A small-molecule ligand and the protein it binds are described below.
Small molecule (SMILES): CC(=O)N[C@@H]1[C@@H](O)[C@H](O)[C@@H](CO)O[C@H]1O

Binding-site contacts:
Ligand atom C7 contacts residue ASN1071 of chain 1.A at 3.8 Å.
Ligand atom C3 contacts residue ASN1071 of chain 1.A at 3.8 Å.
Ligand atom O7 contacts residue ASN1071 of chain 1.A at 4.3 Å.
Ligand atom C5 contacts residue ASN1071 of chain 1.A at 3.7 Å.
Ligand atom N2 contacts residue ASN1071 of chain 1.A at 2.9 Å (h-bond).
Ligand atom C2 contacts residue ASN1071 of chain 1.A at 2.5 Å.
Ligand atom C1 contacts residue ASN1071 of chain 1.A at 1.4 Å.
Ligand atom O5 contacts residue ASN1071 of chain 1.A at 2.4 Å (h-bond).
Ligand atom C4 contacts residue ASN1071 of chain 1.A at 4.2 Å.
Ligand atom C8 contacts residue THR1073 of chain 1.A at 4.3 Å.

Sequence of chain 1.A:
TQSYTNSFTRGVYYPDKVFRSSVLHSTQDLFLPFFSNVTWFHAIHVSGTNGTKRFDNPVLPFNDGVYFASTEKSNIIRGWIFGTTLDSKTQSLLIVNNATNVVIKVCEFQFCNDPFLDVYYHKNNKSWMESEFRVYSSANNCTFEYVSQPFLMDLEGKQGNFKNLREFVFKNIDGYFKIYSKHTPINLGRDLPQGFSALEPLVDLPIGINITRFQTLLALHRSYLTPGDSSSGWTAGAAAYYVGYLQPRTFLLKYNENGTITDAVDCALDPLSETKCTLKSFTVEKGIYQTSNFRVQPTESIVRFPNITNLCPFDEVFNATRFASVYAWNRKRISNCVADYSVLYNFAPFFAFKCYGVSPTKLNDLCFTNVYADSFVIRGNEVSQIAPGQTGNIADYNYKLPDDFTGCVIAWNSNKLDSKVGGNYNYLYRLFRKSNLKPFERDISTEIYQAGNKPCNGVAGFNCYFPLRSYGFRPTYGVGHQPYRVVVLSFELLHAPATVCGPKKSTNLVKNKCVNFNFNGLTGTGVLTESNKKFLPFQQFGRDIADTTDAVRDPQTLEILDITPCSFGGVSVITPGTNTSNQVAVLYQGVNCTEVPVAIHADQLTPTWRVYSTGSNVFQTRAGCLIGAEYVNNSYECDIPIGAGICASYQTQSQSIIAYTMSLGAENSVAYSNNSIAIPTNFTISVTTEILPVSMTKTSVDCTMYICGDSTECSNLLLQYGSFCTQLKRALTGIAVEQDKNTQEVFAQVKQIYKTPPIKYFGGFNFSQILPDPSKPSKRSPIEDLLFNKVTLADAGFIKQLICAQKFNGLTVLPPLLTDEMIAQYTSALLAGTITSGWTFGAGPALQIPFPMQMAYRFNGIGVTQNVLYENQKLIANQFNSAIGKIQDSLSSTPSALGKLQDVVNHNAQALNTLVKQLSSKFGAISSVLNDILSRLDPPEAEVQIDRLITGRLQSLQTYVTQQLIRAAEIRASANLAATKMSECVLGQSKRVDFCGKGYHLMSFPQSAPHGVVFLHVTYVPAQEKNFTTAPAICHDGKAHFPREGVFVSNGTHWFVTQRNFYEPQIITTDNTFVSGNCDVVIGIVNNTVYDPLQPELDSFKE